Sequence of chain 1.A:
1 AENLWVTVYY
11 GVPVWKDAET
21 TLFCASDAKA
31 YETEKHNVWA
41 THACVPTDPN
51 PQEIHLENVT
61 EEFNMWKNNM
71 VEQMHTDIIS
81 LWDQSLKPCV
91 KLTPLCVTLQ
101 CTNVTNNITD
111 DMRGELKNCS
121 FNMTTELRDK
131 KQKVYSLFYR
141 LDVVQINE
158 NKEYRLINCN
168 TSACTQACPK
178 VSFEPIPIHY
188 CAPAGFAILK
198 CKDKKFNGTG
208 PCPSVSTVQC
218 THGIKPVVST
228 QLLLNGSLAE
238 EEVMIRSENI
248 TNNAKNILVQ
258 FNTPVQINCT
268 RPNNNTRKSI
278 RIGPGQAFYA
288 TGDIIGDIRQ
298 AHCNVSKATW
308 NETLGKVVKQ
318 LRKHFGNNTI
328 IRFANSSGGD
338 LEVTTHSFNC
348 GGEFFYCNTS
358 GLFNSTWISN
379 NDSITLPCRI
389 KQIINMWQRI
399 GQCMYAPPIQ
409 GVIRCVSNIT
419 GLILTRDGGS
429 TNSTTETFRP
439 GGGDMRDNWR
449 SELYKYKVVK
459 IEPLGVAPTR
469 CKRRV

Binding-site contacts:
Ligand atom C7 contacts residue ASN167 of chain 1.A at 3.6 Å.
Ligand atom C6 contacts residue THR168 of chain 1.A at 4.5 Å.
Ligand atom C1 contacts residue THR168 of chain 1.A at 4.2 Å.
Ligand atom N2 contacts residue ARG162 of chain 1.A at 3.9 Å.
Ligand atom C5 contacts residue ASN167 of chain 1.A at 3.7 Å.
Ligand atom O5 contacts residue ASN167 of chain 1.A at 2.4 Å (h-bond).
Ligand atom O6 contacts residue THR168 of chain 1.A at 4.3 Å.
Ligand atom N2 contacts residue ASN167 of chain 1.A at 2.9 Å (h-bond).
Ligand atom C2 contacts residue ASN167 of chain 1.A at 2.5 Å.
Ligand atom O7 contacts residue ARG162 of chain 1.A at 2.9 Å (salt-bridge).
Ligand atom O5 contacts residue THR168 of chain 1.A at 3.5 Å.
Ligand atom C7 contacts residue ARG162 of chain 1.A at 3.6 Å.
Ligand atom C4 contacts residue ASN167 of chain 1.A at 4.2 Å.
Ligand atom C3 contacts residue ASN167 of chain 1.A at 3.8 Å.
Ligand atom C8 contacts residue ASN167 of chain 1.A at 3.8 Å.
Ligand atom C1 contacts residue ASN167 of chain 1.A at 1.4 Å.

The protein below binds the small molecule below.
Small molecule (SMILES): CC(=O)N[C@@H]1[C@@H](O)[C@H](O)[C@@H](CO)O[C@H]1O